A protein and the small-molecule ligand that binds it are described below.
Small molecule (SMILES): CC(=O)N[C@H]1[C@H](O[C@H]2[C@H](O[C@@H]3O[C@@H](C)[C@@H](O)[C@@H](O)[C@@H]3O)[C@@H](NC(C)=O)CO[C@@H]2CO)O[C@H](CO)[C@@H](O)[C@@H]1O

Sequence of chain 1.D:
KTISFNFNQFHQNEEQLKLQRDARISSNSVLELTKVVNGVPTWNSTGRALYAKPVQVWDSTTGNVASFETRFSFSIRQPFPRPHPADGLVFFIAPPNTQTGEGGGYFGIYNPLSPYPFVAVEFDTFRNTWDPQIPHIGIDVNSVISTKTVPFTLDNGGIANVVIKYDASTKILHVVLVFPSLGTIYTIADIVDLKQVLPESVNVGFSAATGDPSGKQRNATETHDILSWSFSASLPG

Binding-site contacts:
Ligand atom C2 contacts residue ASN219 of chain 1.D at 2.4 Å.
Ligand atom O7 contacts residue PRO83 of chain 1.D at 4.1 Å.
Ligand atom O5 contacts residue PHE80 of chain 1.D at 3.7 Å.
Ligand atom C6 contacts residue PHE80 of chain 1.D at 3.8 Å (hydrophobic).
Ligand atom C1 contacts residue ARG82 of chain 1.D at 4.1 Å.
Ligand atom C2 contacts residue ARG82 of chain 1.D at 4.3 Å.
Ligand atom N2 contacts residue ASN219 of chain 1.D at 2.9 Å (h-bond).
Ligand atom O7 contacts residue ASN219 of chain 1.D at 4.0 Å.
Ligand atom C5 contacts residue ASN219 of chain 1.D at 3.6 Å.
Ligand atom C8 contacts residue PRO83 of chain 1.D at 4.2 Å (hydrophobic).
Ligand atom C5 contacts residue PHE80 of chain 1.D at 4.3 Å (hydrophobic).
Ligand atom C7 contacts residue ASN219 of chain 1.D at 3.6 Å.
Ligand atom C1 contacts residue ASN219 of chain 1.D at 1.4 Å.
Ligand atom C8 contacts residue GLN217 of chain 1.D at 3.5 Å.
Ligand atom O6 contacts residue PHE80 of chain 1.D at 3.5 Å.
Ligand atom O5 contacts residue ASN219 of chain 1.D at 2.3 Å (h-bond).
Ligand atom O5 contacts residue ARG82 of chain 1.D at 4.4 Å.
Ligand atom C3 contacts residue ASN219 of chain 1.D at 3.8 Å.
Ligand atom O7 contacts residue ARG82 of chain 1.D at 4.3 Å.
Ligand atom C7 contacts residue PRO83 of chain 1.D at 4.3 Å (hydrophobic).
Ligand atom C4 contacts residue ASN219 of chain 1.D at 4.2 Å.